A protein and the small-molecule ligand that binds it are described below.
Small molecule (SMILES): CC(=O)N[C@H]1[C@H](O[C@H]2[C@H](O)[C@@H](NC(C)=O)CO[C@@H]2CO)O[C@H](CO)[C@@H](O)[C@@H]1O

Binding-site contacts:
Ligand atom C3 contacts residue SER803 of chain 1.A at 4.4 Å.
Ligand atom C5 contacts residue SER803 of chain 1.A at 3.7 Å.
Ligand atom C4 contacts residue ASN801 of chain 1.A at 4.2 Å.
Ligand atom C2 contacts residue SER803 of chain 1.A at 4.2 Å.
Ligand atom N2 contacts residue ASN801 of chain 1.A at 2.9 Å (h-bond).
Ligand atom C5 contacts residue ASN801 of chain 1.A at 3.7 Å.
Ligand atom C8 contacts residue ASN801 of chain 1.A at 4.4 Å.
Ligand atom C1 contacts residue SER803 of chain 1.A at 3.2 Å.
Ligand atom C7 contacts residue ASN801 of chain 1.A at 3.2 Å.
Ligand atom C6 contacts residue GLN804 of chain 1.A at 3.7 Å.
Ligand atom O6 contacts residue GLN804 of chain 1.A at 2.4 Å (h-bond).
Ligand atom O5 contacts residue ASN801 of chain 1.A at 2.4 Å (h-bond).
Ligand atom O5 contacts residue SER803 of chain 1.A at 3.6 Å (h-bond).
Ligand atom C1 contacts residue ASN801 of chain 1.A at 1.4 Å.
Ligand atom C2 contacts residue ASN801 of chain 1.A at 2.5 Å.
Ligand atom C3 contacts residue ASN801 of chain 1.A at 3.8 Å.
Ligand atom O7 contacts residue ASN801 of chain 1.A at 3.1 Å (h-bond).
Ligand atom O5 contacts residue GLN804 of chain 1.A at 4.3 Å.

Sequence of chain 1.A:
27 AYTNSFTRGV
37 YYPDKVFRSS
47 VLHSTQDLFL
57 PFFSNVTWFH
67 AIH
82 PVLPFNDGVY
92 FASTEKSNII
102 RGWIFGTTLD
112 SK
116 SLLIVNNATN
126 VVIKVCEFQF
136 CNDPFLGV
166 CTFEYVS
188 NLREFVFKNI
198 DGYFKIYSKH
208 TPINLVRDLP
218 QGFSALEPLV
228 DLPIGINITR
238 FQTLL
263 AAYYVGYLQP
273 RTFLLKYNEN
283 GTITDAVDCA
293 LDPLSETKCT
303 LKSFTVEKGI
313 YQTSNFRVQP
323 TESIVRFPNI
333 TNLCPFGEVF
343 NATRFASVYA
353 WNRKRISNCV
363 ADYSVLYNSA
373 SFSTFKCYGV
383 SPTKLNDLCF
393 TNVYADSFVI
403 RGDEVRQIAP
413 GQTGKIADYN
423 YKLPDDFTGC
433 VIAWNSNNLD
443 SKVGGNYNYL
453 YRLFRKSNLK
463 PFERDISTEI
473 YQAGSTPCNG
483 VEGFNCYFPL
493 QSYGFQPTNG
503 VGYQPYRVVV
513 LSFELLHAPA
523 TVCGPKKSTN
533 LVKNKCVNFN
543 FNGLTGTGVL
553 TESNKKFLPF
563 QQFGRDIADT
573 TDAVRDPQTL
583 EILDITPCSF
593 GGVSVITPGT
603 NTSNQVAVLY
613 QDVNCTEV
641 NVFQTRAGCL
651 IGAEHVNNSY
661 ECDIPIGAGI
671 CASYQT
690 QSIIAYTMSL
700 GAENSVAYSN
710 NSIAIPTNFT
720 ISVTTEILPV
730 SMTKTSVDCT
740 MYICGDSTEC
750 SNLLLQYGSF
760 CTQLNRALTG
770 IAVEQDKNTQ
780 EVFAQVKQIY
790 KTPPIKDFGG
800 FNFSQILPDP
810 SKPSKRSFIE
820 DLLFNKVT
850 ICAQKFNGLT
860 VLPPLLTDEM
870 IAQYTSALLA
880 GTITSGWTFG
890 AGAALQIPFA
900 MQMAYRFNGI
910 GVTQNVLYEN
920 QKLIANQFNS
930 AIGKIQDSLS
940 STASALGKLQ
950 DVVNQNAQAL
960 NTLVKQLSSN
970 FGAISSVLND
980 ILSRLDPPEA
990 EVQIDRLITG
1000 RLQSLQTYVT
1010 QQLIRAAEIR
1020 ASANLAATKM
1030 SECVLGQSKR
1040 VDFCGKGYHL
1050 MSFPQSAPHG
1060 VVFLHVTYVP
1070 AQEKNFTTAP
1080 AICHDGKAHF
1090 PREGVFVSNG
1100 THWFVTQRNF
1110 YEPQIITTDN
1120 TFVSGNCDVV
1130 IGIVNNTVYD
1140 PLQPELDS